A protein and the small-molecule ligand that binds it are described below.
Small molecule (SMILES): OC[C@H]1O[C@@H](O[C@H]2[C@H](O)[C@@H](CO)OC[C@@H]2O)[C@H](O)[C@@H](O)[C@@H]1O

Binding-site contacts:
Ligand atom C5 contacts residue TYR180 of chain 1.B at 3.6 Å (hydrophobic).
Ligand atom C2 contacts residue 7WV1 of chain 1.J at 4.1 Å.
Ligand atom O6 contacts residue TYR177 of chain 1.B at 3.4 Å.
Ligand atom C5 contacts residue SER273 of chain 1.B at 4.2 Å.
Ligand atom O3 contacts residue PHE70 of chain 1.B at 3.8 Å.
Ligand atom C6 contacts residue BGC1 of chain 1.H at 3.1 Å.
Ligand atom O3 contacts residue ALA15 of chain 1.B at 3.8 Å.
Ligand atom O2 contacts residue ALA15 of chain 1.B at 4.0 Å.
Ligand atom C2 contacts residue TYR13 of chain 1.B at 4.0 Å (hydrophobic).
Ligand atom O2 contacts residue TYR13 of chain 1.B at 3.1 Å (h-bond).
Ligand atom C4 contacts residue TYR180 of chain 1.B at 4.2 Å (hydrophobic).
Ligand atom O2 contacts residue TYR180 of chain 1.B at 2.9 Å (h-bond).
Ligand atom C6 contacts residue SER273 of chain 1.B at 3.6 Å.
Ligand atom C5 contacts residue PHE70 of chain 1.B at 4.0 Å (hydrophobic).
Ligand atom C3 contacts residue TYR180 of chain 1.B at 3.8 Å (hydrophobic).
Ligand atom O6 contacts residue MET274 of chain 1.B at 3.5 Å.
Ligand atom O4 contacts residue LEU245 of chain 1.B at 3.8 Å.
Ligand atom O6 contacts residue SER273 of chain 1.B at 2.9 Å (h-bond).
Ligand atom C3 contacts residue PRO14 of chain 1.B at 3.4 Å (hydrophobic).
Ligand atom C1 contacts residue 7WV1 of chain 1.J at 3.8 Å.
Ligand atom O2 contacts residue 7WV1 of chain 1.J at 3.4 Å.
Ligand atom O3 contacts residue PRO14 of chain 1.B at 2.6 Å (h-bond).
Ligand atom C2 contacts residue PRO14 of chain 1.B at 3.8 Å (hydrophobic).
Ligand atom C5 contacts residue MET274 of chain 1.B at 3.9 Å (hydrophobic).
Ligand atom C2 contacts residue PHE70 of chain 1.B at 4.0 Å (hydrophobic).
Ligand atom C2 contacts residue TYR180 of chain 1.B at 2.4 Å (hydrophobic).
Ligand atom C3 contacts residue PHE70 of chain 1.B at 4.2 Å (hydrophobic).
Ligand atom O5 contacts residue ILE76 of chain 1.B at 3.9 Å.
Ligand atom O6 contacts residue BGC1 of chain 1.H at 2.9 Å (h-bond).
Ligand atom O6 contacts residue ILE76 of chain 1.B at 3.6 Å.
Ligand atom C4 contacts residue PHE70 of chain 1.B at 3.5 Å (hydrophobic).
Ligand atom O2 contacts residue PRO14 of chain 1.B at 3.2 Å (h-bond).
Ligand atom O4 contacts residue PHE246 of chain 1.B at 4.0 Å.
Ligand atom C5 contacts residue BGC1 of chain 1.H at 3.5 Å.
Ligand atom C6 contacts residue PHE70 of chain 1.B at 4.0 Å (hydrophobic).
Ligand atom O3 contacts residue LEU245 of chain 1.B at 4.1 Å.
Ligand atom O5 contacts residue PHE70 of chain 1.B at 3.6 Å.
Ligand atom C3 contacts residue ALA15 of chain 1.B at 4.0 Å (hydrophobic).
Ligand atom C1 contacts residue TYR180 of chain 1.B at 1.4 Å (hydrophobic).
Ligand atom O5 contacts residue TYR180 of chain 1.B at 2.4 Å (h-bond).

Sequence of chain 1.B:
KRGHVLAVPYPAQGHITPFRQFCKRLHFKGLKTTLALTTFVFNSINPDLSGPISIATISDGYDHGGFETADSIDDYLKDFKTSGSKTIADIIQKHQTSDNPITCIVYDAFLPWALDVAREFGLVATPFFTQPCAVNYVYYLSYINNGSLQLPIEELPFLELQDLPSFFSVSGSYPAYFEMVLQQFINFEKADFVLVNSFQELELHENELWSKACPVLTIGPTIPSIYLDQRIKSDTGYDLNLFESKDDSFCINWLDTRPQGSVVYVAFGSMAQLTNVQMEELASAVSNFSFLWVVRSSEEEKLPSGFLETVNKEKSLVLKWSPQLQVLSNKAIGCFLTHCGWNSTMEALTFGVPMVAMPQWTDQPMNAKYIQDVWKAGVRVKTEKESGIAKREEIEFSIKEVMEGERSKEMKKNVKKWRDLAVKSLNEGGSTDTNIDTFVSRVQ